Sequence of chain 1.C:
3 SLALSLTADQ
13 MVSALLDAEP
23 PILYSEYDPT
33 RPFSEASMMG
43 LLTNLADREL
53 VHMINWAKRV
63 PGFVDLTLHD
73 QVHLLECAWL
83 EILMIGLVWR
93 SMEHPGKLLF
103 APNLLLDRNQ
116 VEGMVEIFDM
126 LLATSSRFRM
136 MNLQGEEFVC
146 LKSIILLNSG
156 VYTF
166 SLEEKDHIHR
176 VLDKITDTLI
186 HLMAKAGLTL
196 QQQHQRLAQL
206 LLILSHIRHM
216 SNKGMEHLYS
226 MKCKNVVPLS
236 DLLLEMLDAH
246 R

Binding-site contacts:
Ligand atom C01 contacts residue LEU223 of chain 1.C at 3.9 Å (hydrophobic).
Ligand atom F12 contacts residue HIS222 of chain 1.C at 3.3 Å.
Ligand atom C14 contacts residue LEU126 of chain 1.C at 3.3 Å (hydrophobic).
Ligand atom F10 contacts residue MET119 of chain 1.C at 3.9 Å.
Ligand atom C15 contacts residue PHE102 of chain 1.C at 3.7 Å (hydrophobic).
Ligand atom O25 contacts residue ALA48 of chain 1.C at 3.5 Å.
Ligand atom C13 contacts residue ILE122 of chain 1.C at 3.6 Å (hydrophobic).
Ligand atom F12 contacts residue MET119 of chain 1.C at 3.9 Å.
Ligand atom C20 contacts residue LEU85 of chain 1.C at 3.4 Å (hydrophobic).
Ligand atom O25 contacts residue LEU44 of chain 1.C at 2.5 Å (h-bond).
Ligand atom C02 contacts residue THR45 of chain 1.C at 4.1 Å.
Ligand atom F12 contacts residue LEU223 of chain 1.C at 3.9 Å.
Ligand atom C23 contacts residue GLU51 of chain 1.C at 3.3 Å.
Ligand atom C01 contacts residue LEU238 of chain 1.C at 3.4 Å (hydrophobic).
Ligand atom C15 contacts residue LEU126 of chain 1.C at 3.9 Å (hydrophobic).
Ligand atom C24 contacts residue LEU44 of chain 1.C at 3.7 Å (hydrophobic).
Ligand atom C13 contacts residue MET119 of chain 1.C at 3.9 Å (hydrophobic).
Ligand atom F10 contacts residue HIS222 of chain 1.C at 3.8 Å.
Ligand atom O22 contacts residue ARG92 of chain 1.C at 3.0 Å (salt-bridge).
Ligand atom C09 contacts residue HIS222 of chain 1.C at 4.0 Å.
Ligand atom C21 contacts residue GLU51 of chain 1.C at 3.3 Å.
Ligand atom C03 contacts residue LEU223 of chain 1.C at 4.0 Å (hydrophobic).
Ligand atom C02 contacts residue LEU238 of chain 1.C at 3.5 Å (hydrophobic).
Ligand atom C02 contacts residue ALA48 of chain 1.C at 3.8 Å (hydrophobic).
Ligand atom C23 contacts residue ALA48 of chain 1.C at 4.0 Å (hydrophobic).
Ligand atom C23 contacts residue LEU44 of chain 1.C at 4.0 Å (hydrophobic).
Ligand atom C21 contacts residue LEU85 of chain 1.C at 4.0 Å (hydrophobic).
Ligand atom O22 contacts residue LEU85 of chain 1.C at 4.0 Å.
Ligand atom N05 contacts residue LEU82 of chain 1.C at 3.8 Å.
Ligand atom C24 contacts residue ALA48 of chain 1.C at 3.9 Å (hydrophobic).
Ligand atom C04 contacts residue ALA48 of chain 1.C at 4.0 Å (hydrophobic).
Ligand atom C20 contacts residue LEU89 of chain 1.C at 3.9 Å (hydrophobic).
Ligand atom O22 contacts residue GLU51 of chain 1.C at 2.6 Å (salt-bridge).
Ligand atom C14 contacts residue PHE123 of chain 1.C at 3.9 Å (hydrophobic).
Ligand atom F10 contacts residue ILE122 of chain 1.C at 2.9 Å.
Ligand atom C01 contacts residue LEU234 of chain 1.C at 3.5 Å (hydrophobic).
Ligand atom F11 contacts residue LEU223 of chain 1.C at 3.7 Å.
Ligand atom C04 contacts residue LEU82 of chain 1.C at 3.8 Å (hydrophobic).
Ligand atom F11 contacts residue GLY219 of chain 1.C at 3.3 Å.
Ligand atom C01 contacts residue THR45 of chain 1.C at 3.8 Å.

The protein below binds the small molecule below.
Small molecule (SMILES): C=CCCn1nc2c(C(F)(F)F)cccc2c1-c1ccc(O)cc1O